The small molecule below binds the protein below.
Small molecule (SMILES): CC(=O)N[C@H]1[C@H](O[C@H]2[C@H](O)[C@@H](NC(C)=O)CO[C@@H]2CO[C@@H]2O[C@@H](C)[C@@H](O)[C@@H](O)[C@@H]2O)O[C@H](CO)[C@@H](O)[C@@H]1O

Sequence of chain 2.E:
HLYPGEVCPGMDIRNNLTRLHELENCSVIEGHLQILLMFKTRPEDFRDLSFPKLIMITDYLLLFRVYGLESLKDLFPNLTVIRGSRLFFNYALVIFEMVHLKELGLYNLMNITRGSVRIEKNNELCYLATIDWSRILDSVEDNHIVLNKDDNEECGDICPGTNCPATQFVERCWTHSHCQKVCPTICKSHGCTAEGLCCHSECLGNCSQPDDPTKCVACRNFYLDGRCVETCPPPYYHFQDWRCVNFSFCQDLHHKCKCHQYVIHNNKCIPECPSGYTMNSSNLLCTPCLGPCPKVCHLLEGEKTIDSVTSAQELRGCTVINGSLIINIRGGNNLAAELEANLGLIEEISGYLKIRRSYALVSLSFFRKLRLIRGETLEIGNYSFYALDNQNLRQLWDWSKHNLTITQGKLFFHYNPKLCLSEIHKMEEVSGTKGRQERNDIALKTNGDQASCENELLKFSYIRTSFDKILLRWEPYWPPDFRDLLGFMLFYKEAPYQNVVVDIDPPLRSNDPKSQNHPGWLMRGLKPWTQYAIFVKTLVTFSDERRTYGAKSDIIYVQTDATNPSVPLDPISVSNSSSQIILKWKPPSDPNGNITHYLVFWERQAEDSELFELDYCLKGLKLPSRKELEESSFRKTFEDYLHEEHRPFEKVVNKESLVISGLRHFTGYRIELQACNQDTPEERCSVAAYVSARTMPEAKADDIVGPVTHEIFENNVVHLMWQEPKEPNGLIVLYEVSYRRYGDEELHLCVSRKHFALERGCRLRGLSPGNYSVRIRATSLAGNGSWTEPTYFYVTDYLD

Binding-site contacts:
Ligand atom C8 contacts residue SER748 of chain 2.E at 3.6 Å.
Ligand atom C7 contacts residue SER748 of chain 2.E at 4.4 Å.
Ligand atom O7 contacts residue ASN606 of chain 2.E at 2.8 Å (h-bond).
Ligand atom C8 contacts residue VAL746 of chain 2.E at 3.7 Å (hydrophobic).
Ligand atom C1 contacts residue ASN606 of chain 2.E at 1.4 Å.
Ligand atom C8 contacts residue ASN606 of chain 2.E at 3.6 Å.
Ligand atom C4 contacts residue ASN606 of chain 2.E at 4.2 Å.
Ligand atom N2 contacts residue ASN606 of chain 2.E at 2.9 Å (h-bond).
Ligand atom C5 contacts residue VAL746 of chain 2.E at 4.3 Å (hydrophobic).
Ligand atom C2 contacts residue ASN606 of chain 2.E at 2.5 Å.
Ligand atom C1 contacts residue GLN610 of chain 2.E at 4.5 Å.
Ligand atom O5 contacts residue ILE612 of chain 2.E at 4.3 Å.
Ligand atom O7 contacts residue SER748 of chain 2.E at 4.4 Å.
Ligand atom C6 contacts residue LYS614 of chain 2.E at 4.0 Å.
Ligand atom C6 contacts residue VAL746 of chain 2.E at 4.2 Å (hydrophobic).
Ligand atom O7 contacts residue GLN610 of chain 2.E at 4.3 Å.
Ligand atom C5 contacts residue ASN606 of chain 2.E at 3.6 Å.
Ligand atom C7 contacts residue ASN606 of chain 2.E at 3.1 Å.
Ligand atom O5 contacts residue ASN606 of chain 2.E at 2.3 Å (h-bond).
Ligand atom N2 contacts residue SER607 of chain 2.E at 4.4 Å.
Ligand atom C3 contacts residue ASN606 of chain 2.E at 3.8 Å.
Ligand atom C8 contacts residue SER607 of chain 2.E at 4.2 Å.
Ligand atom C6 contacts residue ILE612 of chain 2.E at 4.4 Å (hydrophobic).